The small molecule below binds the protein below.
Small molecule (SMILES): CC(=O)N[C@@H]1[C@@H](O)[C@H](O)[C@@H](CO)O[C@H]1O

Binding-site contacts:
Ligand atom C8 contacts residue ILE233 of chain 1.A at 4.0 Å (hydrophobic).
Ligand atom C2 contacts residue ASN234 of chain 1.A at 2.7 Å.
Ligand atom C4 contacts residue ASN234 of chain 1.A at 4.3 Å.
Ligand atom C8 contacts residue GLY232 of chain 1.A at 3.7 Å.
Ligand atom C7 contacts residue ILE233 of chain 1.A at 4.5 Å (hydrophobic).
Ligand atom C7 contacts residue GLY232 of chain 1.A at 4.2 Å.
Ligand atom O7 contacts residue ASN234 of chain 1.A at 3.7 Å.
Ligand atom N2 contacts residue ASN234 of chain 1.A at 3.1 Å (h-bond).
Ligand atom C8 contacts residue ASN234 of chain 1.A at 4.0 Å.
Ligand atom C5 contacts residue ASN234 of chain 1.A at 3.7 Å.
Ligand atom C1 contacts residue ASN234 of chain 1.A at 1.5 Å.
Ligand atom O5 contacts residue ASN234 of chain 1.A at 2.4 Å (h-bond).
Ligand atom C7 contacts residue ASN234 of chain 1.A at 3.4 Å.
Ligand atom C3 contacts residue ASN234 of chain 1.A at 3.9 Å.
Ligand atom O7 contacts residue GLY232 of chain 1.A at 3.7 Å.

Sequence of chain 1.A:
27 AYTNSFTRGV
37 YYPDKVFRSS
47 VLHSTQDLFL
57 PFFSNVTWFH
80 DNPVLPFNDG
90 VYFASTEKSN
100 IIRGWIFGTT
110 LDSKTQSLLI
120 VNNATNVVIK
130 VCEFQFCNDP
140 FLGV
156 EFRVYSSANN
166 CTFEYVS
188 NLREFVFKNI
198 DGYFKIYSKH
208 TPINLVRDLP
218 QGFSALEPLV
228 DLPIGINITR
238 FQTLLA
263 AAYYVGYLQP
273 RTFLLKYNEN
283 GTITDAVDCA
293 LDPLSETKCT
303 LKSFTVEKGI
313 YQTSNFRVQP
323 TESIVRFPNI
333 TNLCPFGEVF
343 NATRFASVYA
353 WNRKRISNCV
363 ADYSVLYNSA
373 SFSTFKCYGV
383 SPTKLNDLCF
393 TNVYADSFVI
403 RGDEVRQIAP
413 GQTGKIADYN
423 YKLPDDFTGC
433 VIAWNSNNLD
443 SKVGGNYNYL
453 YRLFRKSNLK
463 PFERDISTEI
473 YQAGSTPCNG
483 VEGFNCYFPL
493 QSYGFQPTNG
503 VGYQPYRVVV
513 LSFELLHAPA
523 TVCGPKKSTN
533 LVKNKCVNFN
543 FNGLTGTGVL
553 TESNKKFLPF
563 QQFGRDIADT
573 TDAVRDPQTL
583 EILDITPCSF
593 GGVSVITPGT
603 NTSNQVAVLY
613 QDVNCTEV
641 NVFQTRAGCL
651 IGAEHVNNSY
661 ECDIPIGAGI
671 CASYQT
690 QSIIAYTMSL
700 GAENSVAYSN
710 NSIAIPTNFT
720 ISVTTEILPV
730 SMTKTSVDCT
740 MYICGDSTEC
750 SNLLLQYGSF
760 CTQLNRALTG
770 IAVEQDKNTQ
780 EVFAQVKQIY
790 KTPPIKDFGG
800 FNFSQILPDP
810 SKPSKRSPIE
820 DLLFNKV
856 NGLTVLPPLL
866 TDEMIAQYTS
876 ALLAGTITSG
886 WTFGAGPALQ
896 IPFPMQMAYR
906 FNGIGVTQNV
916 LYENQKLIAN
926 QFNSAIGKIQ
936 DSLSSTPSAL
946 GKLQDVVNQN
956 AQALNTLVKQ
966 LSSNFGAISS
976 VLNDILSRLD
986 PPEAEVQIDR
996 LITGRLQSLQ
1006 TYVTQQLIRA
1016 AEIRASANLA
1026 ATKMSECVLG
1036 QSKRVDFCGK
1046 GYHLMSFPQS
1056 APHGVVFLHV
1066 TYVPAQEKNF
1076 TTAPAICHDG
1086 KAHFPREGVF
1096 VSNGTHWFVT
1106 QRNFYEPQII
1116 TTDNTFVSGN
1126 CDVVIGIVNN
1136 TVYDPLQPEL